Binding-site contacts:
Ligand atom C11 contacts residue ARG174 of chain 1.B at 3.3 Å.
Ligand atom C01 contacts residue HIS209 of chain 1.B at 3.5 Å.
Ligand atom C11 contacts residue TYR36 of chain 1.B at 3.9 Å (hydrophobic).
Ligand atom C06 contacts residue HIS148 of chain 1.B at 3.7 Å.
Ligand atom C02 contacts residue HIS209 of chain 1.B at 4.2 Å.
Ligand atom C04 contacts residue ZN1 of chain 1.J at 2.8 Å.
Ligand atom C04 contacts residue ASP87 of chain 1.B at 4.2 Å.
Ligand atom N03 contacts residue HIS209 of chain 1.B at 4.1 Å.
Ligand atom C12 contacts residue PHE31 of chain 1.B at 4.3 Å (hydrophobic).
Ligand atom C11 contacts residue HIS209 of chain 1.B at 4.0 Å.
Ligand atom O08 contacts residue CYS167 of chain 1.B at 3.3 Å (h-bond).
Ligand atom N05 contacts residue ZN1 of chain 1.J at 2.2 Å.
Ligand atom O07 contacts residue ZN1 of chain 1.J at 4.2 Å.
Ligand atom C09 contacts residue ASN179 of chain 1.B at 4.2 Å.
Ligand atom C01 contacts residue ASP87 of chain 1.B at 3.5 Å.
Ligand atom O08 contacts residue ASP87 of chain 1.B at 4.4 Å.
Ligand atom C04 contacts residue HIS209 of chain 1.B at 3.3 Å.
Ligand atom C10 contacts residue TYR36 of chain 1.B at 3.5 Å (hydrophobic).
Ligand atom C10 contacts residue ARG174 of chain 1.B at 3.4 Å.
Ligand atom C06 contacts residue HIS209 of chain 1.B at 3.5 Å.
Ligand atom C12 contacts residue ASN179 of chain 1.B at 3.9 Å.
Ligand atom C06 contacts residue ZN1 of chain 1.J at 2.9 Å.
Ligand atom O08 contacts residue ZN1 of chain 1.J at 2.3 Å.
Ligand atom O08 contacts residue HIS209 of chain 1.B at 3.1 Å (h-bond).
Ligand atom C06 contacts residue ASN179 of chain 1.B at 4.4 Å.
Ligand atom N05 contacts residue HIS209 of chain 1.B at 3.0 Å (h-bond).
Ligand atom O07 contacts residue HIS148 of chain 1.B at 3.9 Å.
Ligand atom N05 contacts residue ASP87 of chain 1.B at 3.0 Å (salt-bridge).
Ligand atom N03 contacts residue ZN1 of chain 1.J at 4.0 Å.
Ligand atom O08 contacts residue ZN1 of chain 1.I at 4.2 Å.
Ligand atom C01 contacts residue ZN1 of chain 1.J at 3.3 Å.
Ligand atom O08 contacts residue HIS148 of chain 1.B at 3.2 Å.
Ligand atom C01 contacts residue TRP56 of chain 1.B at 3.5 Å (hydrophobic).
Ligand atom C02 contacts residue ZN1 of chain 1.J at 4.3 Å.
Ligand atom C02 contacts residue TRP56 of chain 1.B at 3.7 Å (hydrophobic).
Ligand atom C06 contacts residue CYS167 of chain 1.B at 4.5 Å (hydrophobic).
Ligand atom O07 contacts residue ASN179 of chain 1.B at 3.8 Å.

The protein below binds the small molecule below.
Small molecule (SMILES): CC[C@@H](C)n1ccnc1C(=O)O

Sequence of chain 1.B:
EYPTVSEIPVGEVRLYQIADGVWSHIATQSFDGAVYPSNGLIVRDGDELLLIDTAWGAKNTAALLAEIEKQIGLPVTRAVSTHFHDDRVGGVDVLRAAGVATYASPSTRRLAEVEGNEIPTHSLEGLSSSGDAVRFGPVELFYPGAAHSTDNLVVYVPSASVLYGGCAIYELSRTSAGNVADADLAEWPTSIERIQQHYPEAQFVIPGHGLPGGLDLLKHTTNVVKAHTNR